A protein and the small-molecule ligand that binds it are described below.
Small molecule (SMILES): CC(=O)N[C@H]1[C@H](O[C@H]2[C@H](O)[C@@H](NC(C)=O)CO[C@@H]2CO)O[C@H](CO)[C@@H](O[C@@H]2O[C@H](CO)[C@@H](O)[C@H](O)[C@@H]2O)[C@@H]1O

Binding-site contacts:
Ligand atom C2 contacts residue GLY216 of chain 8.E at 3.9 Å.
Ligand atom O7 contacts residue ASN237 of chain 8.E at 3.8 Å.
Ligand atom O6 contacts residue ASN237 of chain 8.E at 4.4 Å.
Ligand atom C4 contacts residue ASN237 of chain 8.E at 4.3 Å.
Ligand atom C7 contacts residue ASN237 of chain 8.E at 3.7 Å.
Ligand atom C7 contacts residue ASN218 of chain 8.E at 3.4 Å.
Ligand atom C8 contacts residue GLY216 of chain 8.E at 2.1 Å.
Ligand atom C8 contacts residue NAG1 of chain 8.I at 4.3 Å.
Ligand atom C7 contacts residue GLY216 of chain 8.E at 2.7 Å.
Ligand atom C1 contacts residue ASN237 of chain 8.E at 1.4 Å.
Ligand atom C5 contacts residue ASN237 of chain 8.E at 3.6 Å.
Ligand atom N2 contacts residue GLY216 of chain 8.E at 2.6 Å (h-bond).
Ligand atom C1 contacts residue GLY216 of chain 8.E at 4.3 Å.
Ligand atom C8 contacts residue ASN218 of chain 8.E at 2.8 Å.
Ligand atom C3 contacts residue ASN237 of chain 8.E at 3.9 Å.
Ligand atom O5 contacts residue ASN237 of chain 8.E at 2.3 Å (h-bond).
Ligand atom N2 contacts residue ASN218 of chain 8.E at 4.4 Å.
Ligand atom C7 contacts residue NAG1 of chain 8.I at 4.4 Å.
Ligand atom C8 contacts residue LYS217 of chain 8.E at 3.9 Å.
Ligand atom C2 contacts residue ASN237 of chain 8.E at 2.6 Å.
Ligand atom O7 contacts residue GLY216 of chain 8.E at 3.9 Å.
Ligand atom O7 contacts residue ASN218 of chain 8.E at 3.5 Å (h-bond).
Ligand atom N2 contacts residue ASN237 of chain 8.E at 3.1 Å (h-bond).
Ligand atom O7 contacts residue NAG1 of chain 8.I at 3.7 Å.

Sequence of chain 8.E:
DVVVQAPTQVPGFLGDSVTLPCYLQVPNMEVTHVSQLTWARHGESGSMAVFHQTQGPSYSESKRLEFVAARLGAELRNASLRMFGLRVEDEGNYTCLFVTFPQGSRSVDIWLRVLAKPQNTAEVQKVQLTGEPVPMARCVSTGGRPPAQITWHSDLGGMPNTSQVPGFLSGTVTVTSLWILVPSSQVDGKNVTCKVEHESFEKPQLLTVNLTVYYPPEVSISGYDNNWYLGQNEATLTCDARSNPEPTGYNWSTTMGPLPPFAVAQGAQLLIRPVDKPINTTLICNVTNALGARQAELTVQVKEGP